This protein binds this small molecule.
Small molecule (SMILES): Nc1ncnc2c1ncn2[C@@H]1O[C@H](CO[P](=O)(O)O[P](=O)(O)NP(=O)(O)O)[C@@H](O)[C@H]1O

Sequence of chain 1.A:
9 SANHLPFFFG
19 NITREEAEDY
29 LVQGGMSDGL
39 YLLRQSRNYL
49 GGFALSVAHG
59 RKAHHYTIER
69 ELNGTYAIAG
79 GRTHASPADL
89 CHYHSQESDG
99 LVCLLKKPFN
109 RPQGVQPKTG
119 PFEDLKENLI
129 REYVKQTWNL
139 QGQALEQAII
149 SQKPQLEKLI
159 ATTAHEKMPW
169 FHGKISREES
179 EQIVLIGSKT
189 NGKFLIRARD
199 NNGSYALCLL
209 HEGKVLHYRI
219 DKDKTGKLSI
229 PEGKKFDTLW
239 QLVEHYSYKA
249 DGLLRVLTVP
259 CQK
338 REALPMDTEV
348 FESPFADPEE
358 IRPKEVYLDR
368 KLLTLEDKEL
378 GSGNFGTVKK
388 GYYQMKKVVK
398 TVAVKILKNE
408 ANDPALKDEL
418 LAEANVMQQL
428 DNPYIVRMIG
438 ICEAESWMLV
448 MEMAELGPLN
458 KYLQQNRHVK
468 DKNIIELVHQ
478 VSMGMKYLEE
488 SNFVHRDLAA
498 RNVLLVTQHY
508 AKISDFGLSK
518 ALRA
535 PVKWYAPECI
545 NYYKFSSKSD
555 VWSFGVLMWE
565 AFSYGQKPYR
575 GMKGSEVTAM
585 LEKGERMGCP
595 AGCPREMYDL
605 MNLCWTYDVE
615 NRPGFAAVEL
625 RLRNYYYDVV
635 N

Binding-site contacts:
Ligand atom PA contacts residue LYS402 of chain 1.A at 3.6 Å.
Ligand atom C2' contacts residue PRO455 of chain 1.A at 3.7 Å (hydrophobic).
Ligand atom C2 contacts residue MET450 of chain 1.A at 3.6 Å (hydrophobic).
Ligand atom PB contacts residue MG1 of chain 1.C at 3.2 Å.
Ligand atom O1A contacts residue SER379 of chain 1.A at 3.6 Å.
Ligand atom O1G contacts residue ARG498 of chain 1.A at 2.9 Å (salt-bridge).
Ligand atom O2G contacts residue ASN381 of chain 1.A at 3.6 Å.
Ligand atom O2A contacts residue ASP512 of chain 1.A at 3.0 Å (salt-bridge).
Ligand atom O3A contacts residue SER379 of chain 1.A at 3.7 Å.
Ligand atom N1 contacts residue ALA451 of chain 1.A at 3.1 Å (h-bond).
Ligand atom N6 contacts residue VAL433 of chain 1.A at 3.5 Å.
Ligand atom O3' contacts residue LYS458 of chain 1.A at 3.5 Å (salt-bridge).
Ligand atom O1B contacts residue ASN499 of chain 1.A at 3.0 Å (h-bond).
Ligand atom C8 contacts residue VAL385 of chain 1.A at 3.6 Å (hydrophobic).
Ligand atom N7 contacts residue LEU501 of chain 1.A at 3.4 Å.
Ligand atom C5' contacts residue SER379 of chain 1.A at 3.7 Å.
Ligand atom C4 contacts residue LEU501 of chain 1.A at 3.7 Å (hydrophobic).
Ligand atom O3G contacts residue GLY380 of chain 1.A at 3.7 Å.
Ligand atom C6 contacts residue ALA400 of chain 1.A at 3.3 Å (hydrophobic).
Ligand atom O3A contacts residue GLY380 of chain 1.A at 3.5 Å.
Ligand atom PA contacts residue MG1 of chain 1.C at 3.3 Å.
Ligand atom C6 contacts residue LEU501 of chain 1.A at 3.4 Å (hydrophobic).
Ligand atom O2' contacts residue PRO455 of chain 1.A at 3.4 Å.
Ligand atom O1B contacts residue MG1 of chain 1.C at 2.0 Å.
Ligand atom C5 contacts residue LEU501 of chain 1.A at 3.2 Å (hydrophobic).
Ligand atom O2A contacts residue LYS402 of chain 1.A at 2.7 Å (salt-bridge).
Ligand atom C2 contacts residue ALA451 of chain 1.A at 3.2 Å (hydrophobic).
Ligand atom O1A contacts residue GLY383 of chain 1.A at 3.6 Å.
Ligand atom N6 contacts residue GLU449 of chain 1.A at 3.0 Å (salt-bridge).
Ligand atom N6 contacts residue ALA400 of chain 1.A at 3.4 Å.
Ligand atom O3' contacts residue PRO455 of chain 1.A at 3.4 Å.
Ligand atom O4' contacts residue VAL385 of chain 1.A at 3.6 Å.
Ligand atom O1A contacts residue LYS402 of chain 1.A at 3.4 Å (salt-bridge).
Ligand atom O2A contacts residue MG1 of chain 1.C at 2.1 Å.
Ligand atom O1A contacts residue GLY380 of chain 1.A at 3.3 Å (h-bond).
Ligand atom O3A contacts residue MG1 of chain 1.C at 3.5 Å.
Ligand atom N1 contacts residue ALA400 of chain 1.A at 3.4 Å.
Ligand atom O2G contacts residue MG1 of chain 1.C at 3.7 Å.
Ligand atom N3B contacts residue ARG498 of chain 1.A at 3.7 Å.
Ligand atom O3G contacts residue ASN381 of chain 1.A at 2.7 Å (h-bond).